Sequence of chain 1.B:
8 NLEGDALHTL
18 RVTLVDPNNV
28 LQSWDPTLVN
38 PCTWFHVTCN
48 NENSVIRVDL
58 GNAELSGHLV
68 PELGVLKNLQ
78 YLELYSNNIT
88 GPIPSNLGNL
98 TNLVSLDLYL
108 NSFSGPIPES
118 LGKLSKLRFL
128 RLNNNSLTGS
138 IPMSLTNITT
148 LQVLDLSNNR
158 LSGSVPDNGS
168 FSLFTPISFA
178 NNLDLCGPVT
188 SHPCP

Binding-site contacts:
Ligand atom O7 contacts residue NAG1 of chain 1.K at 3.8 Å.
Ligand atom C8 contacts residue GLY166 of chain 1.B at 3.9 Å.
Ligand atom O5 contacts residue MET140 of chain 1.B at 4.2 Å.
Ligand atom O7 contacts residue MET140 of chain 1.B at 3.3 Å.
Ligand atom N2 contacts residue THR143 of chain 1.B at 2.9 Å (h-bond).
Ligand atom O4 contacts residue NAG1 of chain 1.K at 3.5 Å (h-bond).
Ligand atom O5 contacts residue NAG1 of chain 1.K at 3.2 Å (h-bond).
Ligand atom C4 contacts residue NAG1 of chain 1.K at 4.0 Å.
Ligand atom C1 contacts residue MET140 of chain 1.B at 4.1 Å (hydrophobic).
Ligand atom C1 contacts residue THR143 of chain 1.B at 4.2 Å.
Ligand atom C4 contacts residue ASN165 of chain 1.B at 4.2 Å.
Ligand atom O5 contacts residue ASN165 of chain 1.B at 2.3 Å (h-bond).
Ligand atom C3 contacts residue MET140 of chain 1.B at 3.6 Å (hydrophobic).
Ligand atom C3 contacts residue ASN165 of chain 1.B at 3.8 Å.
Ligand atom C6 contacts residue NAG2 of chain 1.K at 3.4 Å.
Ligand atom C2 contacts residue THR143 of chain 1.B at 3.9 Å.
Ligand atom C5 contacts residue MET140 of chain 1.B at 3.6 Å (hydrophobic).
Ligand atom N2 contacts residue ASN144 of chain 1.B at 4.0 Å.
Ligand atom C1 contacts residue ASN165 of chain 1.B at 1.4 Å.
Ligand atom O6 contacts residue NAG2 of chain 1.K at 3.0 Å (h-bond).
Ligand atom C5 contacts residue ASN165 of chain 1.B at 3.6 Å.
Ligand atom C3 contacts residue THR143 of chain 1.B at 4.2 Å.
Ligand atom C7 contacts residue ASN165 of chain 1.B at 3.5 Å.
Ligand atom C8 contacts residue ASN144 of chain 1.B at 3.2 Å.
Ligand atom O4 contacts residue MET140 of chain 1.B at 3.6 Å.
Ligand atom C1 contacts residue NAG1 of chain 1.K at 3.4 Å.
Ligand atom O6 contacts residue NAG1 of chain 1.K at 3.0 Å (h-bond).
Ligand atom N2 contacts residue ASN165 of chain 1.B at 2.9 Å (h-bond).
Ligand atom C8 contacts residue THR143 of chain 1.B at 3.4 Å.
Ligand atom C2 contacts residue NAG1 of chain 1.K at 4.1 Å.
Ligand atom C3 contacts residue NAG1 of chain 1.K at 3.3 Å.
Ligand atom O3 contacts residue NAG1 of chain 1.K at 2.5 Å (h-bond).
Ligand atom C4 contacts residue MET140 of chain 1.B at 3.8 Å (hydrophobic).
Ligand atom C8 contacts residue MET140 of chain 1.B at 3.7 Å (hydrophobic).
Ligand atom C2 contacts residue ASN165 of chain 1.B at 2.5 Å.
Ligand atom C7 contacts residue THR143 of chain 1.B at 3.7 Å.
Ligand atom C7 contacts residue ASN144 of chain 1.B at 3.8 Å.
Ligand atom C6 contacts residue NAG1 of chain 1.K at 4.3 Å.
Ligand atom C7 contacts residue MET140 of chain 1.B at 3.9 Å (hydrophobic).
Ligand atom O7 contacts residue ASN165 of chain 1.B at 3.8 Å.

This protein binds this small molecule.
Small molecule (SMILES): CC(=O)N[C@H]1CO[C@H](CO)[C@@H](OC2O[C@H](CO)[C@@H](O)[C@H](O)[C@H]2NC(C)=O)[C@@H]1O